The protein below binds the small molecule below.
Small molecule (SMILES): C=CCc1ccc(O)c(OC)c1

Sequence of chain 1.B:
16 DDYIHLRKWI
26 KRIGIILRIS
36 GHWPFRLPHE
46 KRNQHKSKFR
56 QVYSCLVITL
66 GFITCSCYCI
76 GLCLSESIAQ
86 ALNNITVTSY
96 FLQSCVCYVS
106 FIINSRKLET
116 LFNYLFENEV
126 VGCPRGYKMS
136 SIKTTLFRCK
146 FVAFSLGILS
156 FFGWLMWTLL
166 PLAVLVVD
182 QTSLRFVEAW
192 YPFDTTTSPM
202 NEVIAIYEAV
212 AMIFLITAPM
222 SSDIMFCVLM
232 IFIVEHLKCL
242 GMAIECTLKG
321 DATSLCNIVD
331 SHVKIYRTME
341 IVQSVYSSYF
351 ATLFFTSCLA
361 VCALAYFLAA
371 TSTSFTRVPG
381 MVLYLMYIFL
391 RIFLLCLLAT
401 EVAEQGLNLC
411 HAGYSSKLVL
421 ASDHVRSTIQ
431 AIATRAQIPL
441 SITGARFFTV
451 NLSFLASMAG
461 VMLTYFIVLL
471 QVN

Binding-site contacts:
Ligand atom C7 contacts residue ILE217 of chain 1.B at 3.7 Å (hydrophobic).
Ligand atom C8 contacts residue MET213 of chain 1.B at 4.3 Å (hydrophobic).
Ligand atom C4 contacts residue TRP162 of chain 1.B at 4.0 Å (hydrophobic).
Ligand atom C10 contacts residue TYR95 of chain 1.B at 4.3 Å (hydrophobic).
Ligand atom C6 contacts residue TYR384 of chain 1.B at 3.8 Å (hydrophobic).
Ligand atom C8 contacts residue TYR384 of chain 1.B at 4.0 Å (hydrophobic).
Ligand atom C10 contacts residue TYR387 of chain 1.B at 3.6 Å (hydrophobic).
Ligand atom C1 contacts residue ILE217 of chain 1.B at 3.6 Å (hydrophobic).
Ligand atom C3 contacts residue ILE217 of chain 1.B at 4.3 Å (hydrophobic).
Ligand atom C4 contacts residue MET213 of chain 1.B at 4.2 Å (hydrophobic).
Ligand atom C2 contacts residue TYR384 of chain 1.B at 3.8 Å (hydrophobic).
Ligand atom C1 contacts residue TYR384 of chain 1.B at 3.6 Å (hydrophobic).
Ligand atom C10 contacts residue ILE217 of chain 1.B at 3.9 Å (hydrophobic).
Ligand atom O1 contacts residue TRP159 of chain 1.B at 4.3 Å.
Ligand atom C2 contacts residue MET213 of chain 1.B at 4.3 Å (hydrophobic).
Ligand atom C5 contacts residue TYR384 of chain 1.B at 3.5 Å (hydrophobic).
Ligand atom C9 contacts residue TRP162 of chain 1.B at 3.5 Å (hydrophobic).
Ligand atom C3 contacts residue TYR384 of chain 1.B at 3.5 Å (hydrophobic).
Ligand atom C2 contacts residue ILE217 of chain 1.B at 3.6 Å (hydrophobic).
Ligand atom C4 contacts residue ILE217 of chain 1.B at 4.2 Å (hydrophobic).
Ligand atom C3 contacts residue TYR387 of chain 1.B at 4.4 Å (hydrophobic).
Ligand atom C5 contacts residue TRP159 of chain 1.B at 4.4 Å (hydrophobic).
Ligand atom C9 contacts residue MET213 of chain 1.B at 3.7 Å (hydrophobic).
Ligand atom O1 contacts residue TYR387 of chain 1.B at 4.5 Å.
Ligand atom C9 contacts residue VAL92 of chain 1.B at 3.5 Å (hydrophobic).
Ligand atom C10 contacts residue SER155 of chain 1.B at 3.7 Å.
Ligand atom C6 contacts residue GLY158 of chain 1.B at 3.9 Å.
Ligand atom C7 contacts residue TYR95 of chain 1.B at 4.1 Å (hydrophobic).
Ligand atom O1 contacts residue TYR384 of chain 1.B at 3.7 Å.
Ligand atom O1 contacts residue LEU383 of chain 1.B at 4.0 Å.
Ligand atom O1 contacts residue GLY158 of chain 1.B at 3.2 Å.
Ligand atom C7 contacts residue TYR384 of chain 1.B at 4.4 Å (hydrophobic).
Ligand atom C6 contacts residue TRP162 of chain 1.B at 4.1 Å (hydrophobic).
Ligand atom C7 contacts residue MET213 of chain 1.B at 3.7 Å (hydrophobic).
Ligand atom C8 contacts residue VAL92 of chain 1.B at 4.4 Å (hydrophobic).
Ligand atom O2 contacts residue TYR384 of chain 1.B at 4.0 Å.
Ligand atom C8 contacts residue TYR95 of chain 1.B at 4.1 Å (hydrophobic).
Ligand atom O2 contacts residue TYR387 of chain 1.B at 3.2 Å.
Ligand atom C4 contacts residue TYR384 of chain 1.B at 4.0 Å (hydrophobic).
Ligand atom C5 contacts residue GLY158 of chain 1.B at 4.1 Å.